Binding-site contacts:
Ligand atom OP1 contacts residue TRP85 of chain 1.C at 2.9 Å (h-bond).
Ligand atom N1 contacts residue G3 of chain 1.A at 3.3 Å.
Ligand atom O5' contacts residue ASN52 of chain 1.C at 2.9 Å (h-bond).
Ligand atom N1 contacts residue A6 of chain 1.A at 3.3 Å.
Ligand atom O2 contacts residue A4 of chain 1.A at 3.5 Å.
Ligand atom N1 contacts residue C2 of chain 1.A at 2.9 Å (h-bond).
Ligand atom C4' contacts residue ASN52 of chain 1.C at 3.5 Å.
Ligand atom N3 contacts residue G3 of chain 1.A at 2.9 Å (h-bond).
Ligand atom N4 contacts residue G3 of chain 1.A at 2.9 Å (h-bond).
Ligand atom O3' contacts residue LYS84 of chain 1.C at 3.2 Å.
Ligand atom N2 contacts residue C5 of chain 1.A at 2.6 Å (h-bond).
Ligand atom C1' contacts residue ASN52 of chain 1.C at 3.4 Å.
Ligand atom O2 contacts residue A4 of chain 1.A at 3.4 Å.
Ligand atom O4' contacts residue ASN23 of chain 1.C at 3.4 Å (h-bond).
Ligand atom O2 contacts residue ASN51 of chain 1.C at 3.3 Å (h-bond).
Ligand atom N2 contacts residue A6 of chain 1.A at 3.4 Å.
Ligand atom O4' contacts residue ASN23 of chain 1.C at 3.1 Å (h-bond).
Ligand atom O4 contacts residue A6 of chain 1.A at 2.9 Å (h-bond).
Ligand atom O6 contacts residue C2 of chain 1.A at 3.1 Å (h-bond).
Ligand atom C1' contacts residue ASN51 of chain 1.C at 3.5 Å.
Ligand atom O4' contacts residue ASN52 of chain 1.C at 2.9 Å (h-bond).
Ligand atom N2 contacts residue G3 of chain 1.A at 3.3 Å (h-bond).
Ligand atom N1 contacts residue C5 of chain 1.A at 2.7 Å (h-bond).
Ligand atom N3 contacts residue A6 of chain 1.A at 2.8 Å (h-bond).
Ligand atom O4' contacts residue ASN51 of chain 1.C at 3.3 Å (h-bond).
Ligand atom N2 contacts residue C2 of chain 1.A at 2.6 Å (h-bond).
Ligand atom N3 contacts residue A4 of chain 1.A at 2.8 Å (h-bond).
Ligand atom OP1 contacts residue SER93 of chain 1.C at 2.6 Å (h-bond).
Ligand atom OP1 contacts residue LYS84 of chain 1.C at 3.3 Å.
Ligand atom O2 contacts residue G3 of chain 1.A at 2.7 Å (h-bond).
Ligand atom O6 contacts residue A6 of chain 1.A at 3.3 Å (h-bond).
Ligand atom O6 contacts residue C5 of chain 1.A at 2.8 Å (h-bond).
Ligand atom C6 contacts residue G3 of chain 1.A at 3.4 Å.
Ligand atom OP1 contacts residue THR50 of chain 1.C at 2.7 Å (h-bond).
Ligand atom C2 contacts residue G3 of chain 1.A at 3.4 Å.
Ligand atom N3 contacts residue ASN23 of chain 1.C at 3.0 Å (h-bond).
Ligand atom O4 contacts residue A4 of chain 1.A at 3.0 Å (h-bond).
Ligand atom OP2 contacts residue THR94 of chain 1.C at 2.8 Å (h-bond).
Ligand atom O3' contacts residue THR50 of chain 1.C at 3.3 Å.
Ligand atom O2 contacts residue ASN52 of chain 1.C at 2.8 Å (h-bond).

The protein below binds the small molecule below.
Small molecule (SMILES): Cc1cn([C@H]2C[C@H](O[P](=O)(O)OC[C@H]3O[C@@H](n4cnc5c(=O)nc(N)[nH]c54)C[C@@H]3O[P](=O)(O)OC[C@H]3O[C@@H](n4cc(C)c(=O)[nH]c4=O)C[C@@H]3O[P](=O)(O)OC[C@H]3O[C@@H](n4ccc(N)nc4=O)C[C@@H]3O[P](=O)(O)OC[C@H]3O[C@@H](n4cnc5c(=O)nc(N)[nH]c54)C[C@@H]3O)[C@@H](CO[P](=O)(O)O[C@H]3C[C@H](n4cnc5c(N)ncnc54)O[C@@H]3CO)O2)c(=O)[nH]c1=O

Sequence of chain 1.C:
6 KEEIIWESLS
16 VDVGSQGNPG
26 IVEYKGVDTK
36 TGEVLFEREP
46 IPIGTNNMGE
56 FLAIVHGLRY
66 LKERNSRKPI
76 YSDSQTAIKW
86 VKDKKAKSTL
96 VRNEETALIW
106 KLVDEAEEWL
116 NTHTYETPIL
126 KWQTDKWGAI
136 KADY